Sequence of chain 54.A:
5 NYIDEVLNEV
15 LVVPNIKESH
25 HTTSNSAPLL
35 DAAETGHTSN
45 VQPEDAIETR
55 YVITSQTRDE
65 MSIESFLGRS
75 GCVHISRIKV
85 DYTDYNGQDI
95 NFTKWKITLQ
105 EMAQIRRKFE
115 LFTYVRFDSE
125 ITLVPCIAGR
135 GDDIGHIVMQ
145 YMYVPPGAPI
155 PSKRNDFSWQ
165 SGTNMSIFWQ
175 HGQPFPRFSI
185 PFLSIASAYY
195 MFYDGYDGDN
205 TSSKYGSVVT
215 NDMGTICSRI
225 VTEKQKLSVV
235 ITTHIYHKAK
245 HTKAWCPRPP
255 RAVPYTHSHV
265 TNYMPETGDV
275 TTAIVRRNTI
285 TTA

This protein binds this small molecule.
Small molecule (SMILES): Cc1cc(CCCOc2c(Cl)cc(C3=NCCO3)cc2Cl)on1

Binding-site contacts:
Ligand atom CL2 contacts residue LEU187 of chain 54.A at 3.9 Å.
Ligand atom C31 contacts residue LEU103 of chain 54.A at 4.1 Å (hydrophobic).
Ligand atom C2A contacts residue ILE220 of chain 54.A at 4.1 Å (hydrophobic).
Ligand atom O1A contacts residue ILE239 of chain 54.A at 4.3 Å.
Ligand atom C2B contacts residue TYR147 of chain 54.A at 3.4 Å (hydrophobic).
Ligand atom CL2 contacts residue TYR147 of chain 54.A at 2.4 Å.
Ligand atom CL1 contacts residue ILE125 of chain 54.A at 3.7 Å.
Ligand atom C3 contacts residue MET217 of chain 54.A at 4.2 Å (hydrophobic).
Ligand atom CL1 contacts residue ILE239 of chain 54.A at 4.0 Å.
Ligand atom C2B contacts residue ILE125 of chain 54.A at 4.1 Å (hydrophobic).
Ligand atom N2 contacts residue MET217 of chain 54.A at 3.1 Å (h-bond).
Ligand atom C4B contacts residue ILE220 of chain 54.A at 4.2 Å (hydrophobic).
Ligand atom C2B contacts residue ILE184 of chain 54.A at 4.1 Å (hydrophobic).
Ligand atom C5B contacts residue ILE220 of chain 54.A at 4.3 Å (hydrophobic).
Ligand atom C31 contacts residue MET195 of chain 54.A at 3.9 Å (hydrophobic).
Ligand atom N3A contacts residue PHE182 of chain 54.A at 4.1 Å.
Ligand atom O1A contacts residue LEU127 of chain 54.A at 4.1 Å.
Ligand atom C5B contacts residue ILE125 of chain 54.A at 3.5 Å (hydrophobic).
Ligand atom C5 contacts residue MET217 of chain 54.A at 3.8 Å (hydrophobic).
Ligand atom C1B contacts residue ILE125 of chain 54.A at 3.6 Å (hydrophobic).
Ligand atom C2A contacts residue PHE182 of chain 54.A at 4.1 Å (hydrophobic).
Ligand atom N3A contacts residue TYR147 of chain 54.A at 4.1 Å.
Ligand atom C4 contacts residue LEU103 of chain 54.A at 3.6 Å (hydrophobic).
Ligand atom C5A contacts residue LEU127 of chain 54.A at 3.8 Å (hydrophobic).
Ligand atom C2C contacts residue ILE101 of chain 54.A at 4.2 Å (hydrophobic).
Ligand atom O1 contacts residue MET217 of chain 54.A at 2.7 Å (h-bond).
Ligand atom C3B contacts residue ILE125 of chain 54.A at 4.3 Å (hydrophobic).
Ligand atom C5A contacts residue TYR145 of chain 54.A at 3.7 Å (hydrophobic).
Ligand atom C3C contacts residue ILE101 of chain 54.A at 3.8 Å (hydrophobic).
Ligand atom O1B contacts residue ILE125 of chain 54.A at 4.1 Å.
Ligand atom N3A contacts residue ILE220 of chain 54.A at 4.3 Å.
Ligand atom C3 contacts residue LEU103 of chain 54.A at 4.3 Å (hydrophobic).
Ligand atom C4B contacts residue ILE125 of chain 54.A at 4.0 Å (hydrophobic).
Ligand atom C4A contacts residue TYR145 of chain 54.A at 3.7 Å (hydrophobic).
Ligand atom C3B contacts residue TYR147 of chain 54.A at 3.3 Å (hydrophobic).
Ligand atom C2C contacts residue MET217 of chain 54.A at 3.9 Å (hydrophobic).
Ligand atom C4A contacts residue MET146 of chain 54.A at 4.0 Å (hydrophobic).
Ligand atom N2 contacts residue ASN215 of chain 54.A at 3.9 Å.
Ligand atom CL2 contacts residue ILE184 of chain 54.A at 4.2 Å.
Ligand atom C6B contacts residue ILE125 of chain 54.A at 3.3 Å (hydrophobic).